This small molecule binds to this protein.
Small molecule (SMILES): CC(=O)N[C@H]1[C@H](O[C@H]2[C@H](O)[C@@H](NC(C)=O)CO[C@@H]2CO)O[C@H](CO)[C@@H](O)[C@@H]1O

Sequence of chain 45.E:
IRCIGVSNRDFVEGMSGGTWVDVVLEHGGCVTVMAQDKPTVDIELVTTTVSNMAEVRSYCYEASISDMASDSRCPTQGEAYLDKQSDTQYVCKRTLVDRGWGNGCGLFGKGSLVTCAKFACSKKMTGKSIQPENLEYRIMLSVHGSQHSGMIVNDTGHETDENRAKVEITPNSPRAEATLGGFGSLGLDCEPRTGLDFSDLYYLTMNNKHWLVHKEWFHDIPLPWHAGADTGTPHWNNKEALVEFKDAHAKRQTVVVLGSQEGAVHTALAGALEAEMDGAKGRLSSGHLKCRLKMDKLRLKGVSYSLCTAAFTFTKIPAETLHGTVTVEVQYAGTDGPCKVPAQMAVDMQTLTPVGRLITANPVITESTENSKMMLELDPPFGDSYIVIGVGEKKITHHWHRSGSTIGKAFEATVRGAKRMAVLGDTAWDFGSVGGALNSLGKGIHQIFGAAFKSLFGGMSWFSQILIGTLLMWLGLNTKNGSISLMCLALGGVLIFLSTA

Binding-site contacts:
Ligand atom O7 contacts residue THR156 of chain 45.E at 4.5 Å.
Ligand atom N2 contacts residue THR156 of chain 45.E at 3.2 Å.
Ligand atom C1 contacts residue ASN154 of chain 45.E at 3.1 Å.
Ligand atom C3 contacts residue THR156 of chain 45.E at 4.4 Å.
Ligand atom N2 contacts residue ASN154 of chain 45.E at 4.0 Å.
Ligand atom O5 contacts residue MET151 of chain 45.E at 4.2 Å.
Ligand atom O7 contacts residue ASN154 of chain 45.E at 3.2 Å (h-bond).
Ligand atom C1 contacts residue THR156 of chain 45.E at 3.6 Å.
Ligand atom O6 contacts residue MET151 of chain 45.E at 3.5 Å.
Ligand atom C8 contacts residue ASN154 of chain 45.E at 4.5 Å.
Ligand atom C7 contacts residue THR156 of chain 45.E at 3.6 Å.
Ligand atom C7 contacts residue ASN154 of chain 45.E at 3.7 Å.
Ligand atom C2 contacts residue ASN154 of chain 45.E at 4.1 Å.
Ligand atom O5 contacts residue ASN154 of chain 45.E at 3.8 Å.
Ligand atom C2 contacts residue THR156 of chain 45.E at 3.9 Å.
Ligand atom C8 contacts residue THR156 of chain 45.E at 3.7 Å.